A small-molecule ligand and the protein it binds are described below.
Small molecule (SMILES): CC(=O)N[C@@H]1[C@@H](O)[C@H](O)[C@@H](CO)O[C@H]1O

Sequence of chain 1.A:
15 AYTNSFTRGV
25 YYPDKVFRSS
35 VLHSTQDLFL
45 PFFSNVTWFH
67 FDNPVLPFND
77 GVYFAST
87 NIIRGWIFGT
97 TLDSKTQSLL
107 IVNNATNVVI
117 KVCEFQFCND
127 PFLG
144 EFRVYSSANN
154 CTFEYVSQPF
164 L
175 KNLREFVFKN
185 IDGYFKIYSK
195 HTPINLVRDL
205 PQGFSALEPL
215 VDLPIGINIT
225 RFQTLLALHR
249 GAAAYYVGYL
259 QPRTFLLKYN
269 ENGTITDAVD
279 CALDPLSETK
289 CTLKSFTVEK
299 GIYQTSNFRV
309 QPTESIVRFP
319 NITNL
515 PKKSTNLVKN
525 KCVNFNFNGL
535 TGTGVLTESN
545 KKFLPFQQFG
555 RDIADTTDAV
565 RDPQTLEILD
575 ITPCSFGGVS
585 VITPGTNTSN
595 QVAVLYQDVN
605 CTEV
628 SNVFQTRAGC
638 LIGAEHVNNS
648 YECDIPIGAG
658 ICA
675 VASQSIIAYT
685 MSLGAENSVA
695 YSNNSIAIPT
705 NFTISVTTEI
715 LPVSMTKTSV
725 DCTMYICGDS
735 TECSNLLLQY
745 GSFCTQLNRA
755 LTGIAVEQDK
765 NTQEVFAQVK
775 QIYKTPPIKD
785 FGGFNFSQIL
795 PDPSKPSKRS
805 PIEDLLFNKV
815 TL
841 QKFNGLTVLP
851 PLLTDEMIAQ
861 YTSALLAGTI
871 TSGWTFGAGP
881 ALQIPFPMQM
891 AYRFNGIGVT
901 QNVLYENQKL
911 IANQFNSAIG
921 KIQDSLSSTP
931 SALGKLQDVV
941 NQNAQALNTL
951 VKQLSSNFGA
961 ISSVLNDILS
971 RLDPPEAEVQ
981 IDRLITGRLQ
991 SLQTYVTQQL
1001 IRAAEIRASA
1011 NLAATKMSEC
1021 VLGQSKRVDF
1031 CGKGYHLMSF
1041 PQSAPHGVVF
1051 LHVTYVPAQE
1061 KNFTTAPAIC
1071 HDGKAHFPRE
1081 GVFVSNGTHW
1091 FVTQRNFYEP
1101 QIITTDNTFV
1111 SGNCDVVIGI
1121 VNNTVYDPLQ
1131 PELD

Binding-site contacts:
Ligand atom C5 contacts residue THR1088 of chain 1.A at 4.3 Å.
Ligand atom C8 contacts residue THR1088 of chain 1.A at 3.8 Å.
Ligand atom C6 contacts residue PHE1091 of chain 1.A at 3.4 Å (hydrophobic).
Ligand atom C3 contacts residue ASN1086 of chain 1.A at 3.8 Å.
Ligand atom C2 contacts residue ASN1086 of chain 1.A at 2.4 Å.
Ligand atom C5 contacts residue ASN1086 of chain 1.A at 3.7 Å.
Ligand atom N2 contacts residue ASN1086 of chain 1.A at 2.8 Å (h-bond).
Ligand atom C1 contacts residue ASN1086 of chain 1.A at 1.4 Å.
Ligand atom C1 contacts residue THR1088 of chain 1.A at 4.2 Å.
Ligand atom O5 contacts residue PHE1091 of chain 1.A at 4.0 Å.
Ligand atom C6 contacts residue HIS1089 of chain 1.A at 4.0 Å.
Ligand atom C8 contacts residue ASN1086 of chain 1.A at 3.7 Å.
Ligand atom O7 contacts residue ASN1086 of chain 1.A at 4.3 Å.
Ligand atom O5 contacts residue ASN1086 of chain 1.A at 2.5 Å (h-bond).
Ligand atom O5 contacts residue THR1088 of chain 1.A at 4.4 Å.
Ligand atom O6 contacts residue PHE1091 of chain 1.A at 3.6 Å.
Ligand atom C7 contacts residue ASN1086 of chain 1.A at 3.4 Å.
Ligand atom C5 contacts residue HIS1089 of chain 1.A at 4.1 Å.
Ligand atom C4 contacts residue ASN1086 of chain 1.A at 4.3 Å.